Binding-site contacts:
Ligand atom S3 contacts residue SER502 of chain 1.B at 4.0 Å.
Ligand atom O3 contacts residue PRO501 of chain 1.B at 3.3 Å.
Ligand atom O2 contacts residue CYS84 of chain 1.B at 3.7 Å.
Ligand atom O3 contacts residue CYS549 of chain 1.B at 3.8 Å.
Ligand atom FE contacts residue CYS546 of chain 1.B at 4.2 Å.
Ligand atom O3 contacts residue CYS546 of chain 1.B at 4.2 Å.
Ligand atom S3 contacts residue ARG479 of chain 1.B at 3.7 Å.
Ligand atom O1 contacts residue HIS88 of chain 1.B at 3.4 Å (h-bond).
Ligand atom C1 contacts residue CYS549 of chain 1.B at 2.9 Å (hydrophobic).
Ligand atom O1 contacts residue THR87 of chain 1.B at 4.2 Å.
Ligand atom O2 contacts residue ALA477 of chain 1.B at 3.4 Å.
Ligand atom O1 contacts residue CYS549 of chain 1.B at 3.8 Å.
Ligand atom O3 contacts residue VAL500 of chain 1.B at 4.1 Å.
Ligand atom S4 contacts residue ARG479 of chain 1.B at 3.2 Å.
Ligand atom NI contacts residue CYS81 of chain 1.B at 2.2 Å.
Ligand atom S3 contacts residue CYS549 of chain 1.B at 3.2 Å (h-bond).
Ligand atom O2 contacts residue PRO478 of chain 1.B at 3.9 Å.
Ligand atom NI contacts residue CYS546 of chain 1.B at 2.3 Å.
Ligand atom O2 contacts residue ARG479 of chain 1.B at 3.3 Å (salt-bridge).
Ligand atom C2 contacts residue ALA477 of chain 1.B at 4.0 Å (hydrophobic).
Ligand atom O1 contacts residue VAL500 of chain 1.B at 4.1 Å.
Ligand atom NI contacts residue CYS549 of chain 1.B at 2.4 Å.
Ligand atom C1 contacts residue CYS84 of chain 1.B at 3.1 Å (hydrophobic).
Ligand atom C2 contacts residue ARG479 of chain 1.B at 3.6 Å.
Ligand atom O3 contacts residue ARG479 of chain 1.B at 3.7 Å.
Ligand atom S3 contacts residue CYS546 of chain 1.B at 4.1 Å.
Ligand atom C1 contacts residue PRO501 of chain 1.B at 4.2 Å (hydrophobic).
Ligand atom O1 contacts residue LEU482 of chain 1.B at 3.6 Å.
Ligand atom O1 contacts residue PRO501 of chain 1.B at 3.3 Å.
Ligand atom O3 contacts residue SER502 of chain 1.B at 2.6 Å (h-bond).
Ligand atom S4 contacts residue CYS84 of chain 1.B at 3.3 Å (h-bond).
Ligand atom C2 contacts residue CYS84 of chain 1.B at 2.9 Å (hydrophobic).
Ligand atom FE contacts residue CYS549 of chain 1.B at 2.4 Å.
Ligand atom S3 contacts residue PRO501 of chain 1.B at 3.9 Å.
Ligand atom S4 contacts residue CYS549 of chain 1.B at 3.2 Å (h-bond).
Ligand atom FE contacts residue CYS84 of chain 1.B at 2.1 Å.
Ligand atom S4 contacts residue CYS546 of chain 1.B at 2.6 Å.
Ligand atom NI contacts residue CYS84 of chain 1.B at 2.4 Å.
Ligand atom C1 contacts residue THR87 of chain 1.B at 3.8 Å.
Ligand atom C1 contacts residue HIS88 of chain 1.B at 3.3 Å.

A protein and the small-molecule ligand that binds it are described below.
Small molecule (SMILES): O=C=[Fe](=C=O)(SO)S[Ni]

Sequence of chain 1.B:
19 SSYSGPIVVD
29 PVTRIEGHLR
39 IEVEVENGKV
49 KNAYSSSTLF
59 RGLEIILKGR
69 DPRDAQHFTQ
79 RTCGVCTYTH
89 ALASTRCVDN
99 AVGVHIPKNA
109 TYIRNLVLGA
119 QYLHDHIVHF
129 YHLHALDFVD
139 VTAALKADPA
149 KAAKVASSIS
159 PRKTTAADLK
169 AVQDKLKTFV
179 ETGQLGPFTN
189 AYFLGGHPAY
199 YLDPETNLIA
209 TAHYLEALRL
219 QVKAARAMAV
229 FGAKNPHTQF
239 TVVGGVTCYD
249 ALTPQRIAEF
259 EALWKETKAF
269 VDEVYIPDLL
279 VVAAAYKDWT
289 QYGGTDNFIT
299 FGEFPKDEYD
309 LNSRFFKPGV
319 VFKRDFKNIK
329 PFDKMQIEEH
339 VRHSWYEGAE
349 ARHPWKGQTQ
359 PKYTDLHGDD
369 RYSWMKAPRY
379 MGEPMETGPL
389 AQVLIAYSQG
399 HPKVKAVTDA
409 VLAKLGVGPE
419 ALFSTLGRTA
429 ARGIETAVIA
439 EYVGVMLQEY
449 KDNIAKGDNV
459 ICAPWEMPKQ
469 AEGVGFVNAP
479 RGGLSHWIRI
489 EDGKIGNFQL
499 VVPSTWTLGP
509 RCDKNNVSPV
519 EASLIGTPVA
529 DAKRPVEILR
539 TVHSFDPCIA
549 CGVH